The protein below binds the small molecule below.
Small molecule (SMILES): C[C@@H]([C@H](N)C(=O)N[C@H](C(=O)O)[C@H]1O[C@@H](n2ccc(=O)[nH]c2=O)[C@H](O)[C@@H]1O)[C@H](O)c1ccc(O)cn1

Binding-site contacts:
Ligand atom O30 contacts residue TYR455 of chain 1.B at 3.2 Å (h-bond).
Ligand atom C08 contacts residue PRO675 of chain 1.B at 4.0 Å (hydrophobic).
Ligand atom C03 contacts residue THR744 of chain 1.B at 3.7 Å.
Ligand atom O31 contacts residue ASP602 of chain 1.B at 2.2 Å (salt-bridge).
Ligand atom C12 contacts residue ASP602 of chain 1.B at 3.3 Å.
Ligand atom N15 contacts residue ASP602 of chain 1.B at 2.3 Å (salt-bridge).
Ligand atom O31 contacts residue GLU457 of chain 1.B at 3.7 Å.
Ligand atom N27 contacts residue LYS578 of chain 1.B at 3.8 Å.
Ligand atom C07 contacts residue TRP760 of chain 1.B at 3.8 Å (hydrophobic).
Ligand atom O10 contacts residue PRO675 of chain 1.B at 3.5 Å.
Ligand atom N27 contacts residue LYS577 of chain 1.B at 4.0 Å.
Ligand atom C18 contacts residue GLU457 of chain 1.B at 3.5 Å.
Ligand atom O30 contacts residue GLU457 of chain 1.B at 2.6 Å (salt-bridge).
Ligand atom C17 contacts residue ASP602 of chain 1.B at 3.0 Å.
Ligand atom O11 contacts residue ALA677 of chain 1.B at 3.9 Å.
Ligand atom O26 contacts residue TYR455 of chain 1.B at 4.0 Å.
Ligand atom C08 contacts residue TRP760 of chain 1.B at 3.9 Å (hydrophobic).
Ligand atom O31 contacts residue ALA603 of chain 1.B at 3.7 Å.
Ligand atom C09 contacts residue TRP760 of chain 1.B at 4.0 Å (hydrophobic).
Ligand atom N05 contacts residue TYR654 of chain 1.B at 4.0 Å.
Ligand atom C23 contacts residue TYR455 of chain 1.B at 3.8 Å (hydrophobic).
Ligand atom O14 contacts residue ASP602 of chain 1.B at 4.0 Å.
Ligand atom C02 contacts residue ASP602 of chain 1.B at 3.7 Å.
Ligand atom C07 contacts residue PRO675 of chain 1.B at 4.0 Å (hydrophobic).
Ligand atom O30 contacts residue MET454 of chain 1.B at 3.7 Å.
Ligand atom C19 contacts residue GLU457 of chain 1.B at 3.3 Å.
Ligand atom C16 contacts residue ASP602 of chain 1.B at 3.2 Å.
Ligand atom N35 contacts residue ASP745 of chain 1.B at 3.7 Å.
Ligand atom C24 contacts residue TYR455 of chain 1.B at 3.8 Å (hydrophobic).
Ligand atom O33 contacts residue ARG759 of chain 1.B at 3.6 Å (salt-bridge).
Ligand atom O11 contacts residue THR744 of chain 1.B at 2.4 Å (h-bond).
Ligand atom C25 contacts residue TYR455 of chain 1.B at 3.9 Å (hydrophobic).
Ligand atom C06 contacts residue ILE631 of chain 1.B at 4.0 Å (hydrophobic).
Ligand atom O31 contacts residue THR453 of chain 1.B at 3.3 Å (h-bond).
Ligand atom N22 contacts residue TYR455 of chain 1.B at 3.8 Å.
Ligand atom C18 contacts residue ASP602 of chain 1.B at 3.0 Å.
Ligand atom N35 contacts residue THR744 of chain 1.B at 3.8 Å.
Ligand atom O29 contacts residue LYS578 of chain 1.B at 3.7 Å.
Ligand atom C06 contacts residue TRP760 of chain 1.B at 3.8 Å (hydrophobic).
Ligand atom C13 contacts residue ASP602 of chain 1.B at 3.0 Å.

Sequence of chain 1.B:
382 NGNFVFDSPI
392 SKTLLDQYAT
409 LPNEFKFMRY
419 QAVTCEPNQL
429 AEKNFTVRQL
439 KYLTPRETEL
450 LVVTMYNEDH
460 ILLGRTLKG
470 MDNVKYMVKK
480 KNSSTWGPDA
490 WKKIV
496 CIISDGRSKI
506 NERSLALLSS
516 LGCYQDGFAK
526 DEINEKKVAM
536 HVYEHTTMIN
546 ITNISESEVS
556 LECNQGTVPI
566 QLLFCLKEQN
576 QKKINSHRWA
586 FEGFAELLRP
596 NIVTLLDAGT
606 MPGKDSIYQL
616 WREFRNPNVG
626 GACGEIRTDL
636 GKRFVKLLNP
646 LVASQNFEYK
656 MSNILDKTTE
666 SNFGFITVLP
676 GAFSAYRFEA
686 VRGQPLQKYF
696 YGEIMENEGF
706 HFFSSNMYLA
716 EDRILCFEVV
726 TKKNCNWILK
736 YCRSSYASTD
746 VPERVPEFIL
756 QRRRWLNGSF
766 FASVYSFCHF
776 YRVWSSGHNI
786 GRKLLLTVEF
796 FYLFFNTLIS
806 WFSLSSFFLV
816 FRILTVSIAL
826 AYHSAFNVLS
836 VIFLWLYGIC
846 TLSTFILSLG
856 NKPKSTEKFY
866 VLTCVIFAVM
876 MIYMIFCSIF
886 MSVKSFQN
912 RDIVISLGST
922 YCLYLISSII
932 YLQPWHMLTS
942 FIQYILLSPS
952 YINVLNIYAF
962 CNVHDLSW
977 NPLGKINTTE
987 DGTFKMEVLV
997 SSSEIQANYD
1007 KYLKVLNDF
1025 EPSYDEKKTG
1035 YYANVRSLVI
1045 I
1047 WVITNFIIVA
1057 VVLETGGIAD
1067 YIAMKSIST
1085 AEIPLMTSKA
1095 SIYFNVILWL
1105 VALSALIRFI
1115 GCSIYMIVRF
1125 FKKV